This small molecule binds to this protein.
Small molecule (SMILES): CC(=O)N[C@@H]1[C@@H](O)[C@H](O)[C@@H](CO)O[C@H]1O

Binding-site contacts:
Ligand atom C1 contacts residue ASN154 of chain 4.D at 1.4 Å.
Ligand atom C2 contacts residue HIS158 of chain 4.D at 3.7 Å.
Ligand atom O6 contacts residue GLY157 of chain 4.D at 3.1 Å.
Ligand atom C6 contacts residue HIS158 of chain 4.D at 4.3 Å.
Ligand atom C4 contacts residue ASN154 of chain 4.D at 4.3 Å.
Ligand atom C2 contacts residue ASN154 of chain 4.D at 2.5 Å.
Ligand atom C6 contacts residue GLY157 of chain 4.D at 3.9 Å.
Ligand atom O6 contacts residue HIS158 of chain 4.D at 4.2 Å.
Ligand atom C1 contacts residue HIS158 of chain 4.D at 3.9 Å.
Ligand atom O7 contacts residue VAL153 of chain 4.D at 3.3 Å.
Ligand atom O7 contacts residue ASN154 of chain 4.D at 4.2 Å.
Ligand atom C5 contacts residue ASN154 of chain 4.D at 3.7 Å.
Ligand atom O5 contacts residue HIS158 of chain 4.D at 3.5 Å.
Ligand atom C7 contacts residue VAL153 of chain 4.D at 3.6 Å (hydrophobic).
Ligand atom C3 contacts residue ASN154 of chain 4.D at 3.8 Å.
Ligand atom C5 contacts residue HIS158 of chain 4.D at 4.2 Å.
Ligand atom O5 contacts residue ASN154 of chain 4.D at 2.4 Å (h-bond).
Ligand atom C7 contacts residue SER149 of chain 4.D at 4.4 Å.
Ligand atom O7 contacts residue GLY150 of chain 4.D at 3.4 Å.
Ligand atom C7 contacts residue ASN154 of chain 4.D at 3.2 Å.
Ligand atom O3 contacts residue HIS148 of chain 4.D at 3.7 Å.
Ligand atom C8 contacts residue VAL153 of chain 4.D at 3.2 Å (hydrophobic).
Ligand atom C3 contacts residue HIS158 of chain 4.D at 4.4 Å.
Ligand atom O6 contacts residue ASN154 of chain 4.D at 4.2 Å.
Ligand atom O7 contacts residue SER149 of chain 4.D at 3.4 Å (h-bond).
Ligand atom N2 contacts residue ASN154 of chain 4.D at 2.8 Å (h-bond).
Ligand atom C4 contacts residue HIS158 of chain 4.D at 4.1 Å.
Ligand atom C8 contacts residue ASN154 of chain 4.D at 3.1 Å.

Sequence of chain 4.D:
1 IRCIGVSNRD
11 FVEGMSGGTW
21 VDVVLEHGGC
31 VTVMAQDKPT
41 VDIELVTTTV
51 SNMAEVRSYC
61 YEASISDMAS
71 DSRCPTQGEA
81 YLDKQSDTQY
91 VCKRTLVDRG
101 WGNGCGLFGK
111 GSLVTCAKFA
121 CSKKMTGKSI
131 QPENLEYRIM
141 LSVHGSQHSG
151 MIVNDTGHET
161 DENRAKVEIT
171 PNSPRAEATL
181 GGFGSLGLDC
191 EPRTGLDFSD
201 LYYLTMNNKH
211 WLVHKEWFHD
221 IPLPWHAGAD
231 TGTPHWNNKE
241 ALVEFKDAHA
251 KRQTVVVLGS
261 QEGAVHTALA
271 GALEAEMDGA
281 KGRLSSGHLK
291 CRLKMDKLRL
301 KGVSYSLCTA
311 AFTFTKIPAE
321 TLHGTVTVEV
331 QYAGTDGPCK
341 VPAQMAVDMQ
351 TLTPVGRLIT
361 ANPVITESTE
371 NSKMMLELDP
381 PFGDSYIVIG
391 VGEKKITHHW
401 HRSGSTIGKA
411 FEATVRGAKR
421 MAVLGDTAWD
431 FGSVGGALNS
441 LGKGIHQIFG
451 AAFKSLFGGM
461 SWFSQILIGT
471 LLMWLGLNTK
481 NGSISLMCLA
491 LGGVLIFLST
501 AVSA